Sequence of chain 1.B:
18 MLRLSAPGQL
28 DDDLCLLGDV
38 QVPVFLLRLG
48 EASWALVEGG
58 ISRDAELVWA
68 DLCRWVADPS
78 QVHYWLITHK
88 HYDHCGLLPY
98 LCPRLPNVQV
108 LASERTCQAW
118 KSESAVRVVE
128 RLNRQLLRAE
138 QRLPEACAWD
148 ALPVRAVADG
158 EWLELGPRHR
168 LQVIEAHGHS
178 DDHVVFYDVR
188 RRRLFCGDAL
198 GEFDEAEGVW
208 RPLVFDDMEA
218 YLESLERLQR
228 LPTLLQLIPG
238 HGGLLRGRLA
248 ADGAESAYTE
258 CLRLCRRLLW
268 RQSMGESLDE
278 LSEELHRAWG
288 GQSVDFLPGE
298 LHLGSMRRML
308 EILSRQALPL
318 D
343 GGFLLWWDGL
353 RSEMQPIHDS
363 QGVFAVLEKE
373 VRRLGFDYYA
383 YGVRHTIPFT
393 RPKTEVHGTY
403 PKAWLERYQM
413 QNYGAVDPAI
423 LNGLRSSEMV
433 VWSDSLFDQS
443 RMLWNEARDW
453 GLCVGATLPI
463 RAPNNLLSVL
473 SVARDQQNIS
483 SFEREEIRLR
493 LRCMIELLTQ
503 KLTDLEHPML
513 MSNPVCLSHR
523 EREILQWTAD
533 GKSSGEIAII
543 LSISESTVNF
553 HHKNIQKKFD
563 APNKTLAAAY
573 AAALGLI

Binding-site contacts:
Ligand atom C08 contacts residue ASP419 of chain 1.B at 3.4 Å.
Ligand atom C13 contacts residue ASP419 of chain 1.B at 3.6 Å.
Ligand atom O10 contacts residue SER473 of chain 1.B at 3.1 Å (h-bond).
Ligand atom C19 contacts residue LEU407 of chain 1.B at 3.5 Å (hydrophobic).
Ligand atom C06 contacts residue ALA382 of chain 1.B at 3.4 Å (hydrophobic).
Ligand atom C14 contacts residue PHE439 of chain 1.B at 3.3 Å (hydrophobic).
Ligand atom BR1 contacts residue THR401 of chain 1.B at 3.8 Å.
Ligand atom C20 contacts residue VAL398 of chain 1.B at 3.3 Å (hydrophobic).
Ligand atom C02 contacts residue LEU407 of chain 1.B at 3.5 Å (hydrophobic).
Ligand atom C04 contacts residue TYR402 of chain 1.B at 3.3 Å (hydrophobic).
Ligand atom C06 contacts residue VAL398 of chain 1.B at 3.9 Å (hydrophobic).
Ligand atom C03 contacts residue ALA382 of chain 1.B at 3.8 Å (hydrophobic).
Ligand atom C03 contacts residue VAL398 of chain 1.B at 3.2 Å (hydrophobic).
Ligand atom C09 contacts residue ASP419 of chain 1.B at 3.5 Å.
Ligand atom C04 contacts residue VAL398 of chain 1.B at 3.4 Å (hydrophobic).
Ligand atom BR1 contacts residue HIS399 of chain 1.B at 3.9 Å.
Ligand atom S15 contacts residue TRP434 of chain 1.B at 3.8 Å.
Ligand atom BR1 contacts residue GLY400 of chain 1.B at 3.1 Å.
Ligand atom O17 contacts residue TYR402 of chain 1.B at 3.4 Å.
Ligand atom O10 contacts residue TYR402 of chain 1.B at 3.8 Å.
Ligand atom C16 contacts residue TRP406 of chain 1.B at 3.5 Å (hydrophobic).
Ligand atom C20 contacts residue LEU407 of chain 1.B at 3.0 Å (hydrophobic).
Ligand atom O05 contacts residue ALA382 of chain 1.B at 3.2 Å.
Ligand atom C07 contacts residue TYR410 of chain 1.B at 3.8 Å (hydrophobic).
Ligand atom C03 contacts residue TYR402 of chain 1.B at 3.3 Å (hydrophobic).
Ligand atom C08 contacts residue ILE422 of chain 1.B at 3.8 Å (hydrophobic).
Ligand atom O05 contacts residue TYR402 of chain 1.B at 3.1 Å.
Ligand atom S15 contacts residue ALA449 of chain 1.B at 3.5 Å.
Ligand atom C02 contacts residue VAL398 of chain 1.B at 3.2 Å (hydrophobic).
Ligand atom C04 contacts residue TRP406 of chain 1.B at 3.8 Å (hydrophobic).
Ligand atom N11 contacts residue ASP419 of chain 1.B at 2.7 Å (salt-bridge).
Ligand atom O17 contacts residue TRP406 of chain 1.B at 2.8 Å.
Ligand atom C12 contacts residue ASP419 of chain 1.B at 3.7 Å.
Ligand atom BR1 contacts residue LEU407 of chain 1.B at 3.8 Å.
Ligand atom C18 contacts residue TRP406 of chain 1.B at 3.4 Å (hydrophobic).
Ligand atom O05 contacts residue TRP406 of chain 1.B at 3.9 Å.
Ligand atom C13 contacts residue PHE439 of chain 1.B at 3.8 Å (hydrophobic).
Ligand atom C18 contacts residue VAL398 of chain 1.B at 3.5 Å (hydrophobic).
Ligand atom C12 contacts residue TRP434 of chain 1.B at 3.8 Å (hydrophobic).
Ligand atom C19 contacts residue VAL398 of chain 1.B at 3.4 Å (hydrophobic).

The small molecule below binds the protein below.
Small molecule (SMILES): O=C(CCCOc1cccc(Br)c1)N[C@H]1CCSC1=O